Binding-site contacts:
Ligand atom O7 contacts residue THR162 of chain 1.A at 4.3 Å.
Ligand atom C3 contacts residue ASN160 of chain 1.A at 3.8 Å.
Ligand atom C2 contacts residue ASN160 of chain 1.A at 2.4 Å.
Ligand atom C8 contacts residue THR162 of chain 1.A at 4.1 Å.
Ligand atom O5 contacts residue ASN160 of chain 1.A at 2.4 Å (h-bond).
Ligand atom O7 contacts residue ASN160 of chain 1.A at 3.6 Å (h-bond).
Ligand atom C6 contacts residue SER110 of chain 1.A at 4.1 Å.
Ligand atom O6 contacts residue GLU130 of chain 1.A at 4.3 Å.
Ligand atom C4 contacts residue ASN160 of chain 1.A at 4.2 Å.
Ligand atom C8 contacts residue ASN160 of chain 1.A at 3.7 Å.
Ligand atom C1 contacts residue ASN160 of chain 1.A at 1.4 Å.
Ligand atom C7 contacts residue ASN160 of chain 1.A at 3.4 Å.
Ligand atom N2 contacts residue ASN160 of chain 1.A at 2.8 Å (h-bond).
Ligand atom O7 contacts residue CYS129 of chain 1.A at 4.5 Å.
Ligand atom C5 contacts residue ASN160 of chain 1.A at 3.7 Å.
Ligand atom O6 contacts residue SER110 of chain 1.A at 3.3 Å (h-bond).

Sequence of chain 1.A:
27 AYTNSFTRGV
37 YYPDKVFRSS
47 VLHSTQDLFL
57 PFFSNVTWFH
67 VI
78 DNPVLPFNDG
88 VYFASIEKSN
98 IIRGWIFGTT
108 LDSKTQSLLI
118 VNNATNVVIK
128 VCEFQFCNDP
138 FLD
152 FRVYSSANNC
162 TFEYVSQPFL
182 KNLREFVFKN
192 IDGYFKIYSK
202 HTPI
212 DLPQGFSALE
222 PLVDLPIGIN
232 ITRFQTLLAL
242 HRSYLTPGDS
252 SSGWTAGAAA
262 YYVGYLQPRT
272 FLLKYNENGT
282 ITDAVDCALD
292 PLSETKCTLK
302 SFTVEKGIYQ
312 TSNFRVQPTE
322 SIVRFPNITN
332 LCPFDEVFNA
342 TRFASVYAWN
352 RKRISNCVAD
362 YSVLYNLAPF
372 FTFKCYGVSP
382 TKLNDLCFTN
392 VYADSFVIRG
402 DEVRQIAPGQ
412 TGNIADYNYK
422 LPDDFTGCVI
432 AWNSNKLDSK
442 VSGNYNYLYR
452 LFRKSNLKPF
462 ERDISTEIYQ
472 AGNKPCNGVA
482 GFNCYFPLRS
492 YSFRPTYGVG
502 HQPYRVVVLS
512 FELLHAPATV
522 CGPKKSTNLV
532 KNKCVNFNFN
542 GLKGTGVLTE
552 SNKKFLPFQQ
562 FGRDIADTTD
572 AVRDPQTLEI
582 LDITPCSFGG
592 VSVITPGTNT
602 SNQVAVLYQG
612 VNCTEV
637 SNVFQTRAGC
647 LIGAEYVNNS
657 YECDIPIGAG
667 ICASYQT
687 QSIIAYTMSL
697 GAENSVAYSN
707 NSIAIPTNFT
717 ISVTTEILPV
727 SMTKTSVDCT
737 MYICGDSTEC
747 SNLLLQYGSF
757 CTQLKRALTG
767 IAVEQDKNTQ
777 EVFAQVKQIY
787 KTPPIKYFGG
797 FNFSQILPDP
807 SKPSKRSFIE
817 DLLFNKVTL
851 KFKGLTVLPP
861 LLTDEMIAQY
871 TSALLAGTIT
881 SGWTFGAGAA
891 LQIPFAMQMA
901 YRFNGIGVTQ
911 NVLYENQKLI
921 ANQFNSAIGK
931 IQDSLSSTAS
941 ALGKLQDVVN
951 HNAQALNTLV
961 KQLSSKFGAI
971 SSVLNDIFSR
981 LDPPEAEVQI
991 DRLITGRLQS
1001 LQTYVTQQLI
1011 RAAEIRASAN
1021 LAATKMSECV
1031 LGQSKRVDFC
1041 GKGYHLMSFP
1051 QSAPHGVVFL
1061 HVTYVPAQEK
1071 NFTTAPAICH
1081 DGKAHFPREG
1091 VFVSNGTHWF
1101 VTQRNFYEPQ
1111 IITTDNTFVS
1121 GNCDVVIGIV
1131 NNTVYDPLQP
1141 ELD

This protein binds this small molecule.
Small molecule (SMILES): CC(=O)N[C@@H]1[C@@H](O)[C@H](O)[C@@H](CO)O[C@H]1O